A protein and the small-molecule ligand that binds it are described below.
Small molecule (SMILES): CC(C)CNC(=O)[C@H](C)NC[C@H](Cc1ccccc1)NC(=O)c1cc(C(=O)N[C@H](C)c2ccc(F)cc2)cc(N(C)S(C)(=O)=O)c1

Binding-site contacts:
Ligand atom C4 contacts residue GLN38 of chain 1.A at 3.4 Å.
Ligand atom C17 contacts residue THR257 of chain 1.A at 3.5 Å.
Ligand atom C37 contacts residue ASP58 of chain 1.A at 3.5 Å.
Ligand atom O4 contacts residue THR98 of chain 1.A at 3.3 Å.
Ligand atom C39 contacts residue ASP254 of chain 1.A at 3.3 Å.
Ligand atom C61 contacts residue LEU56 of chain 1.A at 3.3 Å (hydrophobic).
Ligand atom C65 contacts residue GLN99 of chain 1.A at 3.2 Å.
Ligand atom N35 contacts residue GLY256 of chain 1.A at 3.1 Å (h-bond).
Ligand atom F1 contacts residue ALA361 of chain 1.A at 3.0 Å.
Ligand atom O1 contacts residue ARG261 of chain 1.A at 3.3 Å.
Ligand atom C39 contacts residue GLY60 of chain 1.A at 3.3 Å.
Ligand atom C14 contacts residue THR258 of chain 1.A at 3.2 Å.
Ligand atom O3 contacts residue THR98 of chain 1.A at 3.1 Å (h-bond).
Ligand atom N13 contacts residue GLY256 of chain 1.A at 3.0 Å (h-bond).
Ligand atom C8 contacts residue ASP254 of chain 1.A at 3.3 Å.
Ligand atom C20 contacts residue GLN99 of chain 1.A at 3.3 Å.
Ligand atom O2 contacts residue THR258 of chain 1.A at 3.3 Å (h-bond).
Ligand atom C14 contacts residue GLN99 of chain 1.A at 3.4 Å.
Ligand atom N38 contacts residue ASP254 of chain 1.A at 2.7 Å (salt-bridge).
Ligand atom C3 contacts residue GLY37 of chain 1.A at 3.2 Å.
Ligand atom N35 contacts residue THR257 of chain 1.A at 3.5 Å (h-bond).
Ligand atom C5 contacts residue THR258 of chain 1.A at 3.5 Å.
Ligand atom O1 contacts residue SER351 of chain 1.A at 3.5 Å (h-bond).
Ligand atom N9 contacts residue GLY60 of chain 1.A at 3.0 Å (h-bond).
Ligand atom O2 contacts residue ASN259 of chain 1.A at 3.0 Å (h-bond).
Ligand atom O4 contacts residue GLN99 of chain 1.A at 3.2 Å (h-bond).
Ligand atom C7 contacts residue SER255 of chain 1.A at 3.4 Å.
Ligand atom F1 contacts residue TYR40 of chain 1.A at 3.2 Å.
Ligand atom C37 contacts residue ASP254 of chain 1.A at 3.4 Å.
Ligand atom O3 contacts residue TYR97 of chain 1.A at 3.3 Å.
Ligand atom C16 contacts residue GLY256 of chain 1.A at 3.0 Å.
Ligand atom C4 contacts residue GLY39 of chain 1.A at 3.3 Å.
Ligand atom O5 contacts residue GLN99 of chain 1.A at 3.0 Å (h-bond).
Ligand atom C64 contacts residue GLN99 of chain 1.A at 3.0 Å.
Ligand atom C4 contacts residue THR258 of chain 1.A at 3.4 Å.
Ligand atom O1 contacts residue ASN259 of chain 1.A at 3.4 Å (h-bond).
Ligand atom O5 contacts residue THR258 of chain 1.A at 3.2 Å (h-bond).
Ligand atom C3 contacts residue GLY39 of chain 1.A at 3.4 Å.
Ligand atom C34 contacts residue THR257 of chain 1.A at 3.5 Å.
Ligand atom C56 contacts residue ASP58 of chain 1.A at 3.3 Å.

Sequence of chain 1.A:
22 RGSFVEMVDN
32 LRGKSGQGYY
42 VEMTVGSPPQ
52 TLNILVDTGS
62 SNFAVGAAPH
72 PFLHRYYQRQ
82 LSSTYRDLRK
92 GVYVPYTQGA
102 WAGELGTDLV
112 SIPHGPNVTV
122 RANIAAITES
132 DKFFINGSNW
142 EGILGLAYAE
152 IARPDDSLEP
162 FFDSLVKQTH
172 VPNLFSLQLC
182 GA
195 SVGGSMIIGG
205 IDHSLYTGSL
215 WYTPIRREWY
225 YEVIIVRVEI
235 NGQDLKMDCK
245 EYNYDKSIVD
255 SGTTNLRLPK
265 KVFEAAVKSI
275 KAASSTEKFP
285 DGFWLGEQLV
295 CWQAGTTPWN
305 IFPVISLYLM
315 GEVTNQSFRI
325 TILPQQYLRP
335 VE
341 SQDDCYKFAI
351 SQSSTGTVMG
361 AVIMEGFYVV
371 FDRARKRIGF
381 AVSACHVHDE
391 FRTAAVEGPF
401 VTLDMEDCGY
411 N